Sequence of chain 1.L:
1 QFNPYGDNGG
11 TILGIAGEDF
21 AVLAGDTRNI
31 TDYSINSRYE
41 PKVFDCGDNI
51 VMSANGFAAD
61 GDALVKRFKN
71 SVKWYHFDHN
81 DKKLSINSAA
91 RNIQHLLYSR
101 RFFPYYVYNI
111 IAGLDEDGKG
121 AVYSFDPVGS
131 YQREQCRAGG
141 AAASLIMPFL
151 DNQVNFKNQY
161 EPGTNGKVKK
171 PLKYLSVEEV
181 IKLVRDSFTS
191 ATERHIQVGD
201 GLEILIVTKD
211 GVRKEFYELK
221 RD

Sequence of chain 1.K:
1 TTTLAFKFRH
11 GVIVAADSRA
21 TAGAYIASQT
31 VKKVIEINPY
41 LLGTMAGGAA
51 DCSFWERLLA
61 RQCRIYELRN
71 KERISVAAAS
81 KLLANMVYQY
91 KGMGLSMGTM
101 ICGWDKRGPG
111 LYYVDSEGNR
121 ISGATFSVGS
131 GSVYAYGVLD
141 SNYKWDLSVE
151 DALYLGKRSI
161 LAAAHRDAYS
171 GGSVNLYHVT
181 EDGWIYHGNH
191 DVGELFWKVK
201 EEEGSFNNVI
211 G

The small molecule below binds the protein below.
Small molecule (SMILES): COc1ccc(C[C@H](NC(=O)[C@@H](C)NC(=O)C2=CC3=CCC=CC3=C2C)C(=O)N[C@@H](Cc2ccccc2)[C@@H](O)[C@H](C)CO)cc1

Binding-site contacts:
Ligand atom C5 contacts residue GLY47 of chain 1.K at 3.5 Å.
Ligand atom O24 contacts residue MES1 of chain 1.MA at 2.9 Å (h-bond).
Ligand atom C16 contacts residue THR1 of chain 1.K at 2.7 Å.
Ligand atom C43 contacts residue THR21 of chain 1.K at 3.3 Å.
Ligand atom C18 contacts residue LYS33 of chain 1.K at 3.6 Å.
Ligand atom C25 contacts residue MES1 of chain 1.MA at 3.7 Å.
Ligand atom O13 contacts residue ALA20 of chain 1.K at 3.4 Å.
Ligand atom C21 contacts residue ALA49 of chain 1.K at 3.7 Å (hydrophobic).
Ligand atom O24 contacts residue THR1 of chain 1.K at 2.2 Å (h-bond).
Ligand atom C15 contacts residue THR1 of chain 1.K at 2.3 Å.
Ligand atom C36 contacts residue TYR108 of chain 1.L at 3.4 Å (hydrophobic).
Ligand atom C25 contacts residue THR1 of chain 1.K at 1.5 Å.
Ligand atom C23 contacts residue THR1 of chain 1.K at 1.4 Å.
Ligand atom C29 contacts residue VAL128 of chain 1.L at 3.7 Å (hydrophobic).
Ligand atom C37 contacts residue TYR108 of chain 1.L at 2.9 Å (hydrophobic).
Ligand atom O24 contacts residue GLY47 of chain 1.K at 3.3 Å (h-bond).
Ligand atom C20 contacts residue VAL31 of chain 1.K at 3.6 Å (hydrophobic).
Ligand atom C27 contacts residue THR1 of chain 1.K at 2.4 Å.
Ligand atom N14 contacts residue THR1 of chain 1.K at 3.6 Å.
Ligand atom C19 contacts residue LYS33 of chain 1.K at 3.6 Å.
Ligand atom N14 contacts residue GLY47 of chain 1.K at 3.2 Å (h-bond).
Ligand atom C17 contacts residue LYS33 of chain 1.K at 3.5 Å.
Ligand atom N41 contacts residue ASP126 of chain 1.L at 3.6 Å.
Ligand atom C25 contacts residue TYR169 of chain 1.K at 3.6 Å (hydrophobic).
Ligand atom C27 contacts residue MES1 of chain 1.MA at 3.1 Å.
Ligand atom C26 contacts residue ARG19 of chain 1.K at 3.3 Å.
Ligand atom C29 contacts residue ASP126 of chain 1.L at 3.1 Å.
Ligand atom C18 contacts residue MET45 of chain 1.K at 3.6 Å (hydrophobic).
Ligand atom O45 contacts residue ALA49 of chain 1.K at 3.2 Å (h-bond).
Ligand atom C20 contacts residue ALA49 of chain 1.K at 3.6 Å (hydrophobic).
Ligand atom C26 contacts residue THR1 of chain 1.K at 2.5 Å.
Ligand atom C35 contacts residue TYR108 of chain 1.L at 3.4 Å (hydrophobic).
Ligand atom C26 contacts residue TYR169 of chain 1.K at 3.0 Å (hydrophobic).
Ligand atom O13 contacts residue THR21 of chain 1.K at 3.0 Å (h-bond).
Ligand atom C2 contacts residue GLY47 of chain 1.K at 3.4 Å.
Ligand atom C16 contacts residue LYS33 of chain 1.K at 3.8 Å.
Ligand atom N1 contacts residue THR21 of chain 1.K at 3.4 Å (h-bond).
Ligand atom O28 contacts residue THR1 of chain 1.K at 3.4 Å (h-bond).
Ligand atom C21 contacts residue VAL31 of chain 1.K at 3.5 Å (hydrophobic).
Ligand atom C22 contacts residue LYS33 of chain 1.K at 3.6 Å.